Binding-site contacts:
Ligand atom C5 contacts residue LEU896 of chain 1.C at 4.5 Å (hydrophobic).
Ligand atom C3 contacts residue ASN691 of chain 1.C at 3.6 Å.
Ligand atom C1 contacts residue ASN691 of chain 1.C at 1.4 Å.
Ligand atom C8 contacts residue THR690 of chain 1.C at 4.5 Å.
Ligand atom O3 contacts residue ASN691 of chain 1.C at 3.6 Å.
Ligand atom N2 contacts residue ASN691 of chain 1.C at 3.4 Å (h-bond).
Ligand atom C6 contacts residue LEU896 of chain 1.C at 4.1 Å (hydrophobic).
Ligand atom C7 contacts residue ASN691 of chain 1.C at 4.0 Å.
Ligand atom C8 contacts residue LEU896 of chain 1.C at 3.8 Å (hydrophobic).
Ligand atom C8 contacts residue ASN691 of chain 1.C at 3.7 Å.
Ligand atom C2 contacts residue ASN691 of chain 1.C at 2.4 Å.
Ligand atom O5 contacts residue ASN691 of chain 1.C at 2.3 Å (h-bond).
Ligand atom C5 contacts residue ASN691 of chain 1.C at 3.6 Å.
Ligand atom C4 contacts residue ASN691 of chain 1.C at 4.2 Å.
Ligand atom C2 contacts residue GLN1045 of chain 1.C at 4.5 Å.
Ligand atom O3 contacts residue GLN1045 of chain 1.C at 3.5 Å (h-bond).

This small molecule binds to this protein.
Small molecule (SMILES): CC(=O)N[C@H]1[C@H](O[C@H]2[C@H](O)[C@@H](NC(C)=O)CO[C@@H]2CO)O[C@H](CO)[C@@H](O[C@@H]2O[C@H](CO[C@H]3O[C@H](CO)[C@@H](O)[C@H](O)[C@@H]3O)[C@@H](O)[C@H](O[C@H]3O[C@H](CO)[C@@H](O)[C@H](O)[C@@H]3O)[C@@H]2O)[C@@H]1O

Sequence of chain 1.C:
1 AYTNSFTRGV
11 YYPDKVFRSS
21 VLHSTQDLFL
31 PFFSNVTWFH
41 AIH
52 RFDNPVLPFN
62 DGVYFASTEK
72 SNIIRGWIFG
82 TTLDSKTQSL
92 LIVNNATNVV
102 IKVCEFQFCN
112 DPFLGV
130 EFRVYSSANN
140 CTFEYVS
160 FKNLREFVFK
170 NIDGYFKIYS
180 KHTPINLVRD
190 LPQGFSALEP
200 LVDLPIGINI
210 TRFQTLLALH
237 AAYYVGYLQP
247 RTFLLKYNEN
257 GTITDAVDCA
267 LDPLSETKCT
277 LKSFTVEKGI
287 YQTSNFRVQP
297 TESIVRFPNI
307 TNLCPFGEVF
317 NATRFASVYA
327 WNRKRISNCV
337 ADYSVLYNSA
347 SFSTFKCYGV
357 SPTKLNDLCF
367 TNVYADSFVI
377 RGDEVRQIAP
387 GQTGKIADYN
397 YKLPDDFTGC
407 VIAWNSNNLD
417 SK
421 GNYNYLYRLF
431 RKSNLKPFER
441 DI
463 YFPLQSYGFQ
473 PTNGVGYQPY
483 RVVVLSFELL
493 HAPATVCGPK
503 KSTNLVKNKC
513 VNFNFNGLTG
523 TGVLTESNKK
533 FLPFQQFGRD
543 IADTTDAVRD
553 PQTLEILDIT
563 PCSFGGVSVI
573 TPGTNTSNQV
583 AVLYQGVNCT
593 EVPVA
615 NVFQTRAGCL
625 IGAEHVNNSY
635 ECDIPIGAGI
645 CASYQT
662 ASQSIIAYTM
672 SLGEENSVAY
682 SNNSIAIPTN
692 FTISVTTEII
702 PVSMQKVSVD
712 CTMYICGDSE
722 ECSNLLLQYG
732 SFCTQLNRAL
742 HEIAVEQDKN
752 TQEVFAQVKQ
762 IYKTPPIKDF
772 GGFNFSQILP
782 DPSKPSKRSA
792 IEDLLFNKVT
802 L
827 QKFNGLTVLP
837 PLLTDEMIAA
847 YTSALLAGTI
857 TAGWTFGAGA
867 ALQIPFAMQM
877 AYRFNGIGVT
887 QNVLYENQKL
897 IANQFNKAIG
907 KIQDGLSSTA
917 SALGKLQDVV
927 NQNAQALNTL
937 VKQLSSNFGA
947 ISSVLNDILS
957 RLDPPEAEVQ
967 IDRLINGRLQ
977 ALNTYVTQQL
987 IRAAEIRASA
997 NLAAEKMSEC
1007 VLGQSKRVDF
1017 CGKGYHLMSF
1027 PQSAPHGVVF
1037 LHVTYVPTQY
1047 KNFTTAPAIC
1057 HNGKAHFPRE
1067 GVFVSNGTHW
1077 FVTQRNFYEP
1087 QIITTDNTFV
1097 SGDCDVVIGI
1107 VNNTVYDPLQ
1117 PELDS